Binding-site contacts:
Ligand atom C7 contacts residue ASN613 of chain 1.C at 4.1 Å.
Ligand atom C2 contacts residue ASN613 of chain 1.C at 2.5 Å.
Ligand atom O7 contacts residue GLN833 of chain 1.A at 4.2 Å.
Ligand atom C7 contacts residue GLN833 of chain 1.A at 4.1 Å.
Ligand atom C8 contacts residue GLN833 of chain 1.A at 3.2 Å.
Ligand atom N2 contacts residue ASN613 of chain 1.C at 3.0 Å (h-bond).
Ligand atom O5 contacts residue ASN613 of chain 1.C at 2.2 Å (h-bond).
Ligand atom C5 contacts residue ASN613 of chain 1.C at 3.6 Å.
Ligand atom C3 contacts residue ASN613 of chain 1.C at 3.8 Å.
Ligand atom C1 contacts residue ASN613 of chain 1.C at 1.4 Å.
Ligand atom C8 contacts residue ILE831 of chain 1.A at 4.0 Å (hydrophobic).
Ligand atom C4 contacts residue ASN613 of chain 1.C at 4.1 Å.

This protein binds this small molecule.
Small molecule (SMILES): CC(=O)N[C@@H]1[C@@H](O)[C@H](O)[C@@H](CO)O[C@H]1O

Sequence of chain 1.C:
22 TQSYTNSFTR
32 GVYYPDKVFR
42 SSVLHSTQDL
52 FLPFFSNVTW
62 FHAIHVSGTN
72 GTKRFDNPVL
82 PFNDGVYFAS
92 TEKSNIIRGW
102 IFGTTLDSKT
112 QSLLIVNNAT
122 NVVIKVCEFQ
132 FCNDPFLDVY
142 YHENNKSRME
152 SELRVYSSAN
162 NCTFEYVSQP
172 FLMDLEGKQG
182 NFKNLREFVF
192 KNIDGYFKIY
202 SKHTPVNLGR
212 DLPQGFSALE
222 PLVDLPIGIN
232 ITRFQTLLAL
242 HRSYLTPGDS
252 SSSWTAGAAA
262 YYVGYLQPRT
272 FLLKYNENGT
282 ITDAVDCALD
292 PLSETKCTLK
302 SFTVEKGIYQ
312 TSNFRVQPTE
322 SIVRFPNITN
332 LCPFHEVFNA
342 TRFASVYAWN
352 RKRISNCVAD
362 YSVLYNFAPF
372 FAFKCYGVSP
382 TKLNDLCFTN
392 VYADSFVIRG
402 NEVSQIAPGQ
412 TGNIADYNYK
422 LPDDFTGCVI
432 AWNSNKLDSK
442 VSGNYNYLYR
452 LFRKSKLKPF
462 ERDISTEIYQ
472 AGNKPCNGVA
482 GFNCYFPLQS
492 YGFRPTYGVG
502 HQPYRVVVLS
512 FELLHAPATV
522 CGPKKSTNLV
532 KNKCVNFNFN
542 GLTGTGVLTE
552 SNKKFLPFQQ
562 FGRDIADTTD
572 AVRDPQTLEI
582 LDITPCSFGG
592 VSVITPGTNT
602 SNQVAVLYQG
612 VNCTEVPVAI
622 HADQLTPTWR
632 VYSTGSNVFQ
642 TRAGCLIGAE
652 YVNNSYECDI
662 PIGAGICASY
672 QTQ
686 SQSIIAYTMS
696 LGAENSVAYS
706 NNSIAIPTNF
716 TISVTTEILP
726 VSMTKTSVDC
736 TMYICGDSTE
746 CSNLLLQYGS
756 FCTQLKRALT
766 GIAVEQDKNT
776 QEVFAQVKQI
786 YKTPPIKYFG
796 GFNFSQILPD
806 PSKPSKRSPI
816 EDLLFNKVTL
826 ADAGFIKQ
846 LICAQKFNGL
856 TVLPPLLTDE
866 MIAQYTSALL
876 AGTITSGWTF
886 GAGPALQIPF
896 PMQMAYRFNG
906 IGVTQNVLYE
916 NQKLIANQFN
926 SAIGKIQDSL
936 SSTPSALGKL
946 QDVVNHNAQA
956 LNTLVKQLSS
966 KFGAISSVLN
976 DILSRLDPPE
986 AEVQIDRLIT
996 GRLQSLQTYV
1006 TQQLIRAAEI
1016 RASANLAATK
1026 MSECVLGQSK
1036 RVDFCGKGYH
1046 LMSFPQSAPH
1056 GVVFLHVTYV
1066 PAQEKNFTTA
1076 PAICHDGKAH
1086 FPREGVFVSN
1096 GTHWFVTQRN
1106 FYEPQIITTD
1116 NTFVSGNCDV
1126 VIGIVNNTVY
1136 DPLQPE

Sequence of chain 1.A:
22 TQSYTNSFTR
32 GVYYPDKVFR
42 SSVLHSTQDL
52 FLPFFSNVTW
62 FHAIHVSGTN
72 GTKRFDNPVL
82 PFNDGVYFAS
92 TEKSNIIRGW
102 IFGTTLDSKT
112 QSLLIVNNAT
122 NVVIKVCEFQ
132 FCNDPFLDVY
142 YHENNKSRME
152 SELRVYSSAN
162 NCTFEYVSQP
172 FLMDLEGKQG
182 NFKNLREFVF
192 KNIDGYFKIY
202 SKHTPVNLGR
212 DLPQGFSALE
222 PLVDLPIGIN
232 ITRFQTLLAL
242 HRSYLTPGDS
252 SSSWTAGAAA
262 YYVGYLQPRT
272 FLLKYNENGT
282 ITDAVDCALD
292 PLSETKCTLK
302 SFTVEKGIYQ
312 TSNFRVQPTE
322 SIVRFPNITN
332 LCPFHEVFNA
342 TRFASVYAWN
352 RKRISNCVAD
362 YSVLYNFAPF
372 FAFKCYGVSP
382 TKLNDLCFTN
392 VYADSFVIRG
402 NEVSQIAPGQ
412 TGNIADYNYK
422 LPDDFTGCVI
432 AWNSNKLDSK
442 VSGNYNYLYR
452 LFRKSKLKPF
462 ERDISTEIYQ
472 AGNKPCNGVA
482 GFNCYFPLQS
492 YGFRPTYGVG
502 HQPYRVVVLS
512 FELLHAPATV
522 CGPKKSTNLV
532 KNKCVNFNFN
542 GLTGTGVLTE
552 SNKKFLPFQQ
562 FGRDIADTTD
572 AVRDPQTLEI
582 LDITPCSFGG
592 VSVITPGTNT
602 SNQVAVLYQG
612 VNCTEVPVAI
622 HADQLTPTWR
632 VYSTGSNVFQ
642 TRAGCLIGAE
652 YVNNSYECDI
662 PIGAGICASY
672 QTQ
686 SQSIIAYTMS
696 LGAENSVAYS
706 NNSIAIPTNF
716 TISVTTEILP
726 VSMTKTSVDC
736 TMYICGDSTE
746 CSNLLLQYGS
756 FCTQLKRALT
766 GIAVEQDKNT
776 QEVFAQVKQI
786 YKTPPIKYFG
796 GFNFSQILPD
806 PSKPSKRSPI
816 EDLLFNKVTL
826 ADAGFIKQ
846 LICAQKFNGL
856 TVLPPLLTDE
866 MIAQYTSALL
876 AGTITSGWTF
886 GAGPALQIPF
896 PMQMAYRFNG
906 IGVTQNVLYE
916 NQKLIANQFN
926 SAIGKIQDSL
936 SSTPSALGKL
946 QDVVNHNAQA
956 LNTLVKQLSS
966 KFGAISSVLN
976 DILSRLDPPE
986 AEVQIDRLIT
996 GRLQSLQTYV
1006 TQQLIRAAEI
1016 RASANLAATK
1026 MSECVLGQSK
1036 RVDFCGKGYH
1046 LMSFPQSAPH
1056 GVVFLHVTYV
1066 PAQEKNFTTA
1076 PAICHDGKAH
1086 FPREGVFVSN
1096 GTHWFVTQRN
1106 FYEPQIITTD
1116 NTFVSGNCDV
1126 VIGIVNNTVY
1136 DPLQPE